Sequence of chain 2.A:
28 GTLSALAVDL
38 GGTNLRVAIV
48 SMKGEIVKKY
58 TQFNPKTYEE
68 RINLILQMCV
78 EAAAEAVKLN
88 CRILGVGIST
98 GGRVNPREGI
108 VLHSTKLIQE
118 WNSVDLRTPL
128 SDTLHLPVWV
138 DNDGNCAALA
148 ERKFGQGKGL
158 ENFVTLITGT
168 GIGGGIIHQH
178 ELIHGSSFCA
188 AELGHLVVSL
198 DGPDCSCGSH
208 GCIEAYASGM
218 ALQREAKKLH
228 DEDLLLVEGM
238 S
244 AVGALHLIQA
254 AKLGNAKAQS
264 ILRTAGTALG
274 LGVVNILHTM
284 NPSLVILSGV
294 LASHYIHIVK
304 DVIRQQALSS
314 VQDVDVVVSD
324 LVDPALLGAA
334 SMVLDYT

This small molecule binds to this protein.
Small molecule (SMILES): CC(=O)N[C@H]1[C@@H](O)[C@H](O)[C@@H](COP(=O)(O)O)O[C@@H]1O

Binding-site contacts:
Ligand atom O3 contacts residue ASN139 of chain 2.A at 3.2 Å (h-bond).
Ligand atom C4 contacts residue ASP140 of chain 2.A at 3.3 Å.
Ligand atom O19 contacts residue ADP1 of chain 2.N at 2.6 Å (h-bond).
Ligand atom O19 contacts residue BM31 of chain 2.C at 3.1 Å (h-bond).
Ligand atom O6 contacts residue BM31 of chain 2.C at 0.8 Å (h-bond).
Ligand atom O7 contacts residue ARG100 of chain 2.A at 3.0 Å (salt-bridge).
Ligand atom O1 contacts residue HIS192 of chain 2.A at 2.7 Å (h-bond).
Ligand atom O18 contacts residue ASP140 of chain 2.A at 3.1 Å (salt-bridge).
Ligand atom C7 contacts residue GLY99 of chain 2.A at 3.3 Å.
Ligand atom O17 contacts residue BM31 of chain 2.C at 3.3 Å (h-bond).
Ligand atom O4 contacts residue ASN139 of chain 2.A at 3.4 Å (h-bond).
Ligand atom C5 contacts residue BM31 of chain 2.C at 0.2 Å.
Ligand atom C6 contacts residue BM31 of chain 2.C at 0.3 Å.
Ligand atom O7 contacts residue BM31 of chain 2.C at 0.1 Å (h-bond).
Ligand atom P contacts residue BM31 of chain 2.C at 2.3 Å.
Ligand atom O17 contacts residue GLY168 of chain 2.A at 2.5 Å (h-bond).
Ligand atom C2 contacts residue BM31 of chain 2.C at 0.1 Å.
Ligand atom O7 contacts residue THR112 of chain 2.A at 2.9 Å (h-bond).
Ligand atom O18 contacts residue ADP1 of chain 2.N at 2.8 Å (h-bond).
Ligand atom O4 contacts residue ASP140 of chain 2.A at 2.5 Å (salt-bridge).
Ligand atom O1 contacts residue GLU211 of chain 2.A at 2.5 Å (salt-bridge).
Ligand atom O19 contacts residue GLY39 of chain 2.A at 2.7 Å (h-bond).
Ligand atom O1 contacts residue BM31 of chain 2.C at 0.1 Å (h-bond).
Ligand atom C8 contacts residue BM31 of chain 2.C at 0.1 Å.
Ligand atom O3 contacts residue GLU189 of chain 2.A at 2.6 Å (salt-bridge).
Ligand atom O3 contacts residue BM31 of chain 2.C at 0.1 Å (h-bond).
Ligand atom O4 contacts residue BM31 of chain 2.C at 0.1 Å (h-bond).
Ligand atom O17 contacts residue THR167 of chain 2.A at 2.9 Å (h-bond).
Ligand atom O18 contacts residue BM31 of chain 2.C at 2.8 Å (h-bond).
Ligand atom O6 contacts residue ASP140 of chain 2.A at 3.2 Å (salt-bridge).
Ligand atom O3 contacts residue GLY99 of chain 2.A at 3.0 Å (h-bond).
Ligand atom C3 contacts residue BM31 of chain 2.C at 0.1 Å.
Ligand atom C4 contacts residue BM31 of chain 2.C at 0.2 Å.
Ligand atom C1 contacts residue GLU211 of chain 2.A at 3.3 Å.
Ligand atom N2 contacts residue BM31 of chain 2.C at 0.1 Å (h-bond).
Ligand atom O5 contacts residue BM31 of chain 2.C at 0.1 Å (h-bond).
Ligand atom O3 contacts residue ARG100 of chain 2.A at 3.3 Å (salt-bridge).
Ligand atom C1 contacts residue BM31 of chain 2.C at 0.1 Å.
Ligand atom C7 contacts residue BM31 of chain 2.C at 0.1 Å.
Ligand atom C7 contacts residue THR112 of chain 2.A at 3.3 Å.